Sequence of chain 3.A:
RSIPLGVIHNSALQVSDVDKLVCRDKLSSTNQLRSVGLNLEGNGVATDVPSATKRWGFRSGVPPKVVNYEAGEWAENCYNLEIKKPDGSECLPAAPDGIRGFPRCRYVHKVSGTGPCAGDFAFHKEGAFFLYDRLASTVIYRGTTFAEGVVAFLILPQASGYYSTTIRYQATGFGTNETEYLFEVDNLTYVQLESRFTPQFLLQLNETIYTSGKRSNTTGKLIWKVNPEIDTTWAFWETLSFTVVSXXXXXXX

A small-molecule ligand and the protein it binds are described below.
Small molecule (SMILES): CC(=O)N[C@@H]1[C@@H](O)[C@H](O)[C@@H](CO)O[C@H]1O

Binding-site contacts:
Ligand atom C7 contacts residue ARG239 of chain 3.A at 4.1 Å.
Ligand atom C4 contacts residue ASN241 of chain 3.A at 4.0 Å.
Ligand atom C8 contacts residue GLY237 of chain 3.A at 4.1 Å.
Ligand atom O6 contacts residue ASN241 of chain 3.A at 4.0 Å.
Ligand atom C6 contacts residue ASN241 of chain 3.A at 4.3 Å.
Ligand atom C5 contacts residue ASN241 of chain 3.A at 3.4 Å.
Ligand atom C8 contacts residue LYS238 of chain 3.A at 4.0 Å.
Ligand atom O5 contacts residue ASN241 of chain 3.A at 2.0 Å (h-bond).
Ligand atom C2 contacts residue ASN241 of chain 3.A at 2.6 Å.
Ligand atom N2 contacts residue ASN241 of chain 3.A at 3.4 Å (h-bond).
Ligand atom C1 contacts residue ASN241 of chain 3.A at 1.4 Å.
Ligand atom C3 contacts residue ASN241 of chain 3.A at 3.9 Å.
Ligand atom O7 contacts residue ASN241 of chain 3.A at 3.3 Å (h-bond).
Ligand atom C7 contacts residue ASN241 of chain 3.A at 3.7 Å.
Ligand atom O7 contacts residue ARG239 of chain 3.A at 3.1 Å (salt-bridge).
Ligand atom C8 contacts residue TRP248 of chain 3.A at 4.5 Å (hydrophobic).